Binding-site contacts:
Ligand atom C5 contacts residue TYR376 of chain 1.J at 4.1 Å (hydrophobic).
Ligand atom C6 contacts residue TYR376 of chain 1.J at 3.8 Å (hydrophobic).
Ligand atom C4' contacts residue GLY306 of chain 1.J at 3.8 Å.
Ligand atom O2D contacts residue HIS227 of chain 1.J at 2.9 Å.
Ligand atom N9 contacts residue GLY35 of chain 1.J at 4.2 Å.
Ligand atom O4' contacts residue GLY306 of chain 1.J at 3.8 Å.
Ligand atom N1 contacts residue PHE377 of chain 1.J at 3.6 Å.
Ligand atom C2D contacts residue HIS227 of chain 1.J at 3.7 Å.
Ligand atom O2B contacts residue GLY306 of chain 1.J at 4.0 Å.
Ligand atom O4D contacts residue GLU83 of chain 1.J at 3.4 Å (salt-bridge).
Ligand atom O3D contacts residue HIS227 of chain 1.J at 3.4 Å (h-bond).
Ligand atom O2A contacts residue THR44 of chain 1.J at 4.2 Å.
Ligand atom O1B contacts residue PHE307 of chain 1.J at 3.7 Å.
Ligand atom O4' contacts residue GLY35 of chain 1.J at 3.8 Å.
Ligand atom C3D contacts residue GLU83 of chain 1.J at 3.1 Å.
Ligand atom O2D contacts residue ASP311 of chain 1.J at 4.2 Å.
Ligand atom C2 contacts residue ASN305 of chain 1.J at 3.9 Å.
Ligand atom C2D contacts residue GLU83 of chain 1.J at 2.9 Å.
Ligand atom O1B contacts residue GLY308 of chain 1.J at 3.7 Å.
Ligand atom N6 contacts residue GLY35 of chain 1.J at 4.2 Å.
Ligand atom O1D contacts residue ASP311 of chain 1.J at 3.4 Å.
Ligand atom C1D contacts residue GLU83 of chain 1.J at 3.0 Å.
Ligand atom O2B contacts residue ALA34 of chain 1.J at 3.2 Å (h-bond).
Ligand atom N1 contacts residue GLY35 of chain 1.J at 4.0 Å.
Ligand atom C3D contacts residue HIS227 of chain 1.J at 4.2 Å.
Ligand atom N1 contacts residue TYR376 of chain 1.J at 3.7 Å.
Ligand atom O3' contacts residue GLY308 of chain 1.J at 4.0 Å.
Ligand atom O3A contacts residue GLY306 of chain 1.J at 3.8 Å.
Ligand atom C5 contacts residue GLY35 of chain 1.J at 4.1 Å.
Ligand atom O3A contacts residue GLY308 of chain 1.J at 3.9 Å.
Ligand atom N6 contacts residue TYR376 of chain 1.J at 3.6 Å.
Ligand atom O2B contacts residue GLY33 of chain 1.J at 4.1 Å.
Ligand atom C2 contacts residue PHE377 of chain 1.J at 3.9 Å (hydrophobic).
Ligand atom C4 contacts residue GLY35 of chain 1.J at 4.0 Å.
Ligand atom C6 contacts residue GLY35 of chain 1.J at 3.8 Å.
Ligand atom C2 contacts residue TYR376 of chain 1.J at 3.9 Å (hydrophobic).
Ligand atom O1D contacts residue GLY310 of chain 1.J at 3.8 Å.
Ligand atom O1D contacts residue PHE307 of chain 1.J at 3.5 Å.
Ligand atom O2' contacts residue PRO334 of chain 1.J at 3.8 Å.
Ligand atom C4D contacts residue GLU83 of chain 1.J at 3.8 Å.

Sequence of chain 1.J:
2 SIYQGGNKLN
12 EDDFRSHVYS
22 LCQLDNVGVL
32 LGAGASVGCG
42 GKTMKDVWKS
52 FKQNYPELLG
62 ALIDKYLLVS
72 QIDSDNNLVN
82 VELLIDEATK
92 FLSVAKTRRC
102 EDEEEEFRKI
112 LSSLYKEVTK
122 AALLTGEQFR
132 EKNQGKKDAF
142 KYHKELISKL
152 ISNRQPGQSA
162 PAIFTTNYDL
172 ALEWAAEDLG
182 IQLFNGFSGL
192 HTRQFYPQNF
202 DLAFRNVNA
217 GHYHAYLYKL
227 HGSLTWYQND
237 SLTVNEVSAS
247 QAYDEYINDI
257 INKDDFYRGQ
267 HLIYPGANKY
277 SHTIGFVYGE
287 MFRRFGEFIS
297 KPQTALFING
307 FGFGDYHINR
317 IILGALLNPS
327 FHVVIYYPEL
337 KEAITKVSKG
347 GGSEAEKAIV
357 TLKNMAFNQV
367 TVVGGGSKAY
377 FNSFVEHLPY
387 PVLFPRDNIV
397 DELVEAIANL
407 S

This small molecule binds to this protein.
Small molecule (SMILES): Nc1ncnc2c1ncn2[C@@H]1O[C@H](COP(=O)(O)OP(=O)(O)OC[C@H]2O[C@H](O)[C@H](O)[C@@H]2O)[C@@H](O)[C@H]1O